Binding-site contacts:
Ligand atom C4 contacts residue ILE65 of chain 1.C at 3.6 Å (hydrophobic).
Ligand atom N1 contacts residue ASP60 of chain 1.C at 3.5 Å (salt-bridge).
Ligand atom C23 contacts residue ASN33 of chain 1.C at 3.4 Å.
Ligand atom O9 contacts residue THR152 of chain 1.C at 3.6 Å.
Ligand atom N1 contacts residue THR152 of chain 1.C at 3.8 Å.
Ligand atom C11 contacts residue VAL30 of chain 1.C at 3.4 Å (hydrophobic).
Ligand atom C11 contacts residue VAL58 of chain 1.C at 3.6 Å (hydrophobic).
Ligand atom C21 contacts residue ARG63 of chain 1.C at 3.6 Å.
Ligand atom N24 contacts residue ILE81 of chain 1.C at 3.3 Å.
Ligand atom C17 contacts residue PHE91 of chain 1.C at 3.4 Å (hydrophobic).
Ligand atom N7 contacts residue ASN33 of chain 1.C at 3.7 Å.
Ligand atom C21 contacts residue PRO66 of chain 1.C at 3.6 Å (hydrophobic).
Ligand atom C8 contacts residue THR152 of chain 1.C at 3.5 Å.
Ligand atom N20 contacts residue ARG63 of chain 1.C at 3.2 Å (salt-bridge).
Ligand atom C19 contacts residue PRO66 of chain 1.C at 3.7 Å (hydrophobic).
Ligand atom N5 contacts residue ILE65 of chain 1.C at 3.7 Å.
Ligand atom C3 contacts residue ILE65 of chain 1.C at 3.6 Å (hydrophobic).
Ligand atom N5 contacts residue ASN33 of chain 1.C at 3.3 Å.
Ligand atom N20 contacts residue ARG123 of chain 1.C at 3.1 Å (salt-bridge).
Ligand atom C6 contacts residue ASN33 of chain 1.C at 3.6 Å.
Ligand atom C12 contacts residue THR152 of chain 1.C at 3.7 Å.
Ligand atom C12 contacts residue VAL154 of chain 1.C at 3.8 Å (hydrophobic).
Ligand atom C8 contacts residue ASP60 of chain 1.C at 3.4 Å.
Ligand atom C2 contacts residue ILE65 of chain 1.C at 3.7 Å (hydrophobic).
Ligand atom C16 contacts residue PRO66 of chain 1.C at 3.4 Å (hydrophobic).
Ligand atom N20 contacts residue PRO66 of chain 1.C at 3.7 Å.
Ligand atom C10 contacts residue ASP60 of chain 1.C at 3.3 Å.
Ligand atom C21 contacts residue ARG123 of chain 1.C at 3.1 Å.
Ligand atom C19 contacts residue ARG63 of chain 1.C at 3.4 Å.
Ligand atom S15 contacts residue GLY64 of chain 1.C at 3.7 Å.
Ligand atom N7 contacts residue ASP60 of chain 1.C at 2.6 Å (salt-bridge).
Ligand atom C6 contacts residue ASP60 of chain 1.C at 3.5 Å.
Ligand atom C14 contacts residue PRO66 of chain 1.C at 3.7 Å (hydrophobic).
Ligand atom C21 contacts residue GLY64 of chain 1.C at 3.7 Å.
Ligand atom S15 contacts residue GLU37 of chain 1.C at 3.2 Å (salt-bridge).
Ligand atom C10 contacts residue THR152 of chain 1.C at 3.8 Å.
Ligand atom N24 contacts residue ASN33 of chain 1.C at 3.6 Å.
Ligand atom C18 contacts residue PHE91 of chain 1.C at 3.4 Å (hydrophobic).
Ligand atom O9 contacts residue ILE65 of chain 1.C at 3.8 Å.
Ligand atom C12 contacts residue VAL58 of chain 1.C at 3.5 Å (hydrophobic).

Sequence of chain 1.C:
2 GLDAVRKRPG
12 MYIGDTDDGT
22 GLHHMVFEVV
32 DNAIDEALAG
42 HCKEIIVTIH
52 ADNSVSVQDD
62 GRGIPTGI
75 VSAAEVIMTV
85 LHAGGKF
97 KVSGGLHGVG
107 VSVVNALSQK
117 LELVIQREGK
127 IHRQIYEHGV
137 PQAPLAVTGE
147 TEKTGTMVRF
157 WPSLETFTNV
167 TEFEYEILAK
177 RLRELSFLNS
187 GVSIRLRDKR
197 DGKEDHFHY

This protein binds this small molecule.
Small molecule (SMILES): O=C(Nc1nc(-n2ccnc2)c2nc(-c3cccnc3)sc2n1)C1CC1